Binding-site contacts:
Ligand atom O contacts residue ARG256 of chain 1.B at 2.5 Å (salt-bridge).
Ligand atom C contacts residue LEU26 of chain 1.B at 4.0 Å (hydrophobic).
Ligand atom CE2 contacts residue LEU261 of chain 1.B at 4.3 Å (hydrophobic).
Ligand atom CE1 contacts residue LEU18 of chain 1.B at 3.8 Å (hydrophobic).
Ligand atom C contacts residue ARG256 of chain 1.B at 3.5 Å.
Ligand atom O contacts residue GLU53 of chain 1.B at 3.8 Å.
Ligand atom N contacts residue GLU53 of chain 1.B at 2.7 Å (salt-bridge).
Ligand atom CD1 contacts residue ARG23 of chain 1.B at 4.0 Å.
Ligand atom CE2 contacts residue PRO16 of chain 1.B at 4.3 Å (hydrophobic).
Ligand atom O contacts residue ARG49 of chain 1.B at 4.1 Å.
Ligand atom OH contacts residue LEU18 of chain 1.B at 4.3 Å.
Ligand atom CZ contacts residue LEU18 of chain 1.B at 3.9 Å (hydrophobic).
Ligand atom N contacts residue ARG256 of chain 1.B at 2.8 Å (salt-bridge).
Ligand atom CD1 contacts residue LEU18 of chain 1.B at 3.7 Å (hydrophobic).
Ligand atom C contacts residue ARG23 of chain 1.B at 3.4 Å.
Ligand atom OXT contacts residue ARG23 of chain 1.B at 2.6 Å (salt-bridge).
Ligand atom CB contacts residue LEU18 of chain 1.B at 4.3 Å (hydrophobic).
Ligand atom OH contacts residue LEU261 of chain 1.B at 4.0 Å.
Ligand atom C contacts residue GLU53 of chain 1.B at 3.8 Å.
Ligand atom CD2 contacts residue LEU259 of chain 1.B at 4.0 Å (hydrophobic).
Ligand atom CA contacts residue ARG256 of chain 1.B at 3.9 Å.
Ligand atom CG contacts residue LEU18 of chain 1.B at 4.2 Å (hydrophobic).
Ligand atom CB contacts residue ARG23 of chain 1.B at 3.4 Å.
Ligand atom CE2 contacts residue LEU18 of chain 1.B at 4.1 Å (hydrophobic).
Ligand atom CE2 contacts residue LEU259 of chain 1.B at 4.2 Å (hydrophobic).
Ligand atom CG contacts residue ARG23 of chain 1.B at 4.2 Å.
Ligand atom CA contacts residue ARG23 of chain 1.B at 3.6 Å.
Ligand atom CB contacts residue LEU26 of chain 1.B at 4.0 Å (hydrophobic).
Ligand atom CD2 contacts residue LEU271 of chain 1.B at 4.1 Å (hydrophobic).
Ligand atom OH contacts residue PRO16 of chain 1.B at 2.3 Å (h-bond).
Ligand atom CE2 contacts residue ARG260 of chain 1.B at 4.4 Å.
Ligand atom CE2 contacts residue LEU271 of chain 1.B at 4.2 Å (hydrophobic).
Ligand atom OXT contacts residue ARG256 of chain 1.B at 3.4 Å (salt-bridge).
Ligand atom CD1 contacts residue PRO16 of chain 1.B at 4.2 Å (hydrophobic).
Ligand atom CE1 contacts residue PRO16 of chain 1.B at 2.9 Å (hydrophobic).
Ligand atom CD2 contacts residue LEU18 of chain 1.B at 4.3 Å (hydrophobic).
Ligand atom OXT contacts residue LEU26 of chain 1.B at 3.5 Å.
Ligand atom N contacts residue ALA257 of chain 1.B at 4.2 Å.
Ligand atom CZ contacts residue PRO16 of chain 1.B at 3.0 Å (hydrophobic).
Ligand atom CA contacts residue GLU53 of chain 1.B at 3.2 Å.

Sequence of chain 1.B:
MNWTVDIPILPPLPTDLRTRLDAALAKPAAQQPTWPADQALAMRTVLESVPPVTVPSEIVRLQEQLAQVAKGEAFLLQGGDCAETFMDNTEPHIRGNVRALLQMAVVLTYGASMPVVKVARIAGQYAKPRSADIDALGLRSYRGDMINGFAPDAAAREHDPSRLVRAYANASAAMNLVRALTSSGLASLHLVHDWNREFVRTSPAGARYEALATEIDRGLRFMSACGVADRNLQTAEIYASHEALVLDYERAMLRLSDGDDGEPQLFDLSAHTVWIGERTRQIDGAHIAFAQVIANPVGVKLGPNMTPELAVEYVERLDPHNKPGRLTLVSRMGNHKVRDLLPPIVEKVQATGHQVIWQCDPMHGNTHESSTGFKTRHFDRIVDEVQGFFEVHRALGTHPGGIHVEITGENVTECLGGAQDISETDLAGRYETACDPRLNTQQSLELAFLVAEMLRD

A small-molecule ligand and the protein it binds are described below.
Small molecule (SMILES): N[C@@H](Cc1ccc(O)cc1)C(=O)O